Sequence of chain 1.A:
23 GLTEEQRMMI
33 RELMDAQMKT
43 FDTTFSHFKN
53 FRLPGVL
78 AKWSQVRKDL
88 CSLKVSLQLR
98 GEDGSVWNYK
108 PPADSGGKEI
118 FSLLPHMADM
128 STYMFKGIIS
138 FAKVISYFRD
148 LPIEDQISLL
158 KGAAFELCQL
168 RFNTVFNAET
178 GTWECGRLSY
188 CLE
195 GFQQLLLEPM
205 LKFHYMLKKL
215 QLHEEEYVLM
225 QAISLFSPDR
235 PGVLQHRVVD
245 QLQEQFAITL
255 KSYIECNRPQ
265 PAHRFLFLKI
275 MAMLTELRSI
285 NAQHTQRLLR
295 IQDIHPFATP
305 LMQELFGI

Binding-site contacts:
Ligand atom C1 contacts residue ALA125 of chain 1.A at 3.9 Å (hydrophobic).
Ligand atom C11 contacts residue MET204 of chain 1.A at 3.7 Å (hydrophobic).
Ligand atom C18 contacts residue LEU90 of chain 1.A at 4.0 Å (hydrophobic).
Ligand atom C9 contacts residue HIS288 of chain 1.A at 3.9 Å.
Ligand atom O1 contacts residue VAL92 of chain 1.A at 3.5 Å.
Ligand atom C21 contacts residue LEU90 of chain 1.A at 4.1 Å (hydrophobic).
Ligand atom C10 contacts residue HIS288 of chain 1.A at 3.4 Å.
Ligand atom C17 contacts residue CYS182 of chain 1.A at 3.9 Å (hydrophobic).
Ligand atom C19 contacts residue TRP180 of chain 1.A at 3.8 Å (hydrophobic).
Ligand atom O2 contacts residue HIS288 of chain 1.A at 2.9 Å (h-bond).
Ligand atom C16 contacts residue TRP180 of chain 1.A at 3.6 Å (hydrophobic).
Ligand atom C4 contacts residue LEU292 of chain 1.A at 3.9 Å (hydrophobic).
Ligand atom C4 contacts residue LEU121 of chain 1.A at 4.0 Å (hydrophobic).
Ligand atom C17 contacts residue TYR187 of chain 1.A at 3.5 Å (hydrophobic).
Ligand atom C2 contacts residue MET124 of chain 1.A at 3.9 Å (hydrophobic).
Ligand atom C19 contacts residue LEU90 of chain 1.A at 3.8 Å (hydrophobic).
Ligand atom O contacts residue MET204 of chain 1.A at 3.7 Å.
Ligand atom C20 contacts residue GLN166 of chain 1.A at 4.0 Å.
Ligand atom C20 contacts residue TRP180 of chain 1.A at 3.8 Å (hydrophobic).
Ligand atom C6 contacts residue HIS288 of chain 1.A at 3.7 Å.
Ligand atom CL contacts residue MET306 of chain 1.A at 4.0 Å.
Ligand atom C16 contacts residue PHE169 of chain 1.A at 3.5 Å (hydrophobic).
Ligand atom C19 contacts residue LEU205 of chain 1.A at 4.0 Å (hydrophobic).
Ligand atom C20 contacts residue MET204 of chain 1.A at 3.9 Å (hydrophobic).
Ligand atom C contacts residue LEU121 of chain 1.A at 3.8 Å (hydrophobic).
Ligand atom C17 contacts residue TRP180 of chain 1.A at 3.8 Å (hydrophobic).
Ligand atom C22 contacts residue MET124 of chain 1.A at 3.6 Å (hydrophobic).
Ligand atom C17 contacts residue PHE169 of chain 1.A at 3.5 Å (hydrophobic).
Ligand atom O contacts residue GLN166 of chain 1.A at 3.1 Å (h-bond).
Ligand atom C5 contacts residue LEU121 of chain 1.A at 3.7 Å (hydrophobic).
Ligand atom C1 contacts residue MET306 of chain 1.A at 4.0 Å (hydrophobic).
Ligand atom C14 contacts residue TRP180 of chain 1.A at 3.9 Å (hydrophobic).
Ligand atom C5 contacts residue LEU292 of chain 1.A at 3.7 Å (hydrophobic).
Ligand atom C21 contacts residue LEU87 of chain 1.A at 3.9 Å (hydrophobic).
Ligand atom CL contacts residue PHE301 of chain 1.A at 3.3 Å.
Ligand atom C1 contacts residue MET124 of chain 1.A at 3.9 Å (hydrophobic).
Ligand atom N contacts residue MET204 of chain 1.A at 3.5 Å.
Ligand atom C9 contacts residue MET204 of chain 1.A at 3.3 Å (hydrophobic).
Ligand atom C14 contacts residue TYR187 of chain 1.A at 3.6 Å (hydrophobic).
Ligand atom O1 contacts residue MET124 of chain 1.A at 3.5 Å.

A small-molecule ligand and the protein it binds are described below.
Small molecule (SMILES): CC(C)[C@@H](NC(=O)CC1CC1)C(=O)N1CC[C@](O)(c2ccc(Cl)cc2)C(C)(C)C1